The small molecule below binds the protein below.
Small molecule (SMILES): CC(=O)N[C@@H]1[C@@H](O)[C@H](O)[C@@H](CO)O[C@H]1O

Sequence of chain 1.B:
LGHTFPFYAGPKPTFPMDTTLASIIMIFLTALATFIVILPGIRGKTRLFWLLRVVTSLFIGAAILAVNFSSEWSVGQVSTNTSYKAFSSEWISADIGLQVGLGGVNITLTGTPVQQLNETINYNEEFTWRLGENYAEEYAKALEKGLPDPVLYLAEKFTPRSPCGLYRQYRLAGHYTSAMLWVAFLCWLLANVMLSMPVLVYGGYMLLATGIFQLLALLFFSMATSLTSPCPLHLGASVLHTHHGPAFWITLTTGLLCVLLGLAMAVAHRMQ

Binding-site contacts:
Ligand atom C8 contacts residue SER241 of chain 1.B at 4.0 Å.
Ligand atom N2 contacts residue ASN84 of chain 1.B at 2.9 Å (h-bond).
Ligand atom O5 contacts residue ASN84 of chain 1.B at 2.4 Å (h-bond).
Ligand atom C7 contacts residue ASN84 of chain 1.B at 3.6 Å.
Ligand atom C1 contacts residue ASN84 of chain 1.B at 1.4 Å.
Ligand atom C2 contacts residue ASN84 of chain 1.B at 2.5 Å.
Ligand atom C8 contacts residue THR83 of chain 1.B at 4.2 Å.
Ligand atom C5 contacts residue ASN84 of chain 1.B at 3.7 Å.
Ligand atom C4 contacts residue ASN84 of chain 1.B at 4.2 Å.
Ligand atom C8 contacts residue SER82 of chain 1.B at 3.2 Å.
Ligand atom O7 contacts residue ASN84 of chain 1.B at 3.9 Å.
Ligand atom C3 contacts residue ASN84 of chain 1.B at 3.8 Å.